This small molecule binds to this protein.
Small molecule (SMILES): C[N+](C)(C)[O-]

Binding-site contacts:
Ligand atom CAB contacts residue GLU173 of chain 3.A at 3.6 Å.
Ligand atom CAD contacts residue ILE172 of chain 3.A at 3.9 Å (hydrophobic).
Ligand atom CAD contacts residue HIS246 of chain 3.A at 3.7 Å.
Ligand atom OAE contacts residue THR244 of chain 3.A at 3.4 Å (h-bond).
Ligand atom CAB contacts residue ARG204 of chain 3.A at 3.8 Å.
Ligand atom OAE contacts residue GLU173 of chain 3.A at 3.5 Å (salt-bridge).
Ligand atom CAB contacts residue ASP175 of chain 3.A at 3.7 Å.
Ligand atom CAD contacts residue GLU173 of chain 3.A at 3.3 Å.
Ligand atom OAE contacts residue ASP175 of chain 3.A at 3.5 Å (salt-bridge).
Ligand atom CAD contacts residue GLY245 of chain 3.A at 3.9 Å.
Ligand atom CAA contacts residue ASN253 of chain 3.A at 3.8 Å.
Ligand atom NAC contacts residue ASN253 of chain 3.A at 4.3 Å.
Ligand atom NAC contacts residue ASP175 of chain 3.A at 4.2 Å.
Ligand atom CAD contacts residue ASN253 of chain 3.A at 3.6 Å.
Ligand atom OAE contacts residue GLY245 of chain 3.A at 4.0 Å.
Ligand atom NAC contacts residue GLU173 of chain 3.A at 3.7 Å.

Sequence of chain 3.A:
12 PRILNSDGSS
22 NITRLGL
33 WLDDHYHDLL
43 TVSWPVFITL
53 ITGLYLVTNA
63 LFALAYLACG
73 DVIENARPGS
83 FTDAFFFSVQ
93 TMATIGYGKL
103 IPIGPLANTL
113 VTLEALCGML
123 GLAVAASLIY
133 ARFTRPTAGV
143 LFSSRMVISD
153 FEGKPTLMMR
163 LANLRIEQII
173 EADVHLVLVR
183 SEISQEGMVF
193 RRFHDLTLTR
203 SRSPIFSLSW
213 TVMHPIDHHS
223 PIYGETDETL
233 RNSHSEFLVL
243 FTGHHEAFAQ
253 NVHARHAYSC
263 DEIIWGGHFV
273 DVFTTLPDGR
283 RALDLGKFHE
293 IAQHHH